Sequence of chain 45.J:
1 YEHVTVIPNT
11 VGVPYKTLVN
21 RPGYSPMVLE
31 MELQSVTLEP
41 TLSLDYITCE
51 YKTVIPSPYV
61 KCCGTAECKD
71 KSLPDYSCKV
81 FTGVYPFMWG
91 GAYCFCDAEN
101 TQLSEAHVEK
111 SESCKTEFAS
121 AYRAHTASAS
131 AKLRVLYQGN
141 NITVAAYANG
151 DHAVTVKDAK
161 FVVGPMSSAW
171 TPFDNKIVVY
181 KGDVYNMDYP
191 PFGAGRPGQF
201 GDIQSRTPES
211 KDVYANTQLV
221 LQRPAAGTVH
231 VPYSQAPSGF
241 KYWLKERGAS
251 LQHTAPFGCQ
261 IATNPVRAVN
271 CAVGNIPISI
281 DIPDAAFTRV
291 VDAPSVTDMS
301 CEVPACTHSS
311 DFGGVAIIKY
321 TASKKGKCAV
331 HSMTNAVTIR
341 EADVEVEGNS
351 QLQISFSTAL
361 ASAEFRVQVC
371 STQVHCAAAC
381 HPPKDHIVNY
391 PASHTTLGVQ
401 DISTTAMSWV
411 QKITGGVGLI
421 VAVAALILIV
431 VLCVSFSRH

Sequence of chain 45.K:
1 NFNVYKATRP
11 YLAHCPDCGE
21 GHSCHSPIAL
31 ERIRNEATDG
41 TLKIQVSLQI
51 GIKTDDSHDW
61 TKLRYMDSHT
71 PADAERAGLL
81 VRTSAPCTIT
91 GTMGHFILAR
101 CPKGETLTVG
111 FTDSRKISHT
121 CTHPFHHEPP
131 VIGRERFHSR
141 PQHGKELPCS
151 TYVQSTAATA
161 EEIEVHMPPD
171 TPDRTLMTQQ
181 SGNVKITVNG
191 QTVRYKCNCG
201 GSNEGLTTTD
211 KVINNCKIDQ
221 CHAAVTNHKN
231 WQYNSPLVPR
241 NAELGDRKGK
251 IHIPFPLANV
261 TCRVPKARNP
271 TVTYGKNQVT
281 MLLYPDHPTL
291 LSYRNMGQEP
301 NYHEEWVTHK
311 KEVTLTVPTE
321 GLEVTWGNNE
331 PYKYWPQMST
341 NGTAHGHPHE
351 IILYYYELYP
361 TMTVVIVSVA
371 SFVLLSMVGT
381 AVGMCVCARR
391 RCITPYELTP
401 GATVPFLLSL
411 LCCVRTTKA

This protein binds this small molecule.
Small molecule (SMILES): CC(=O)N[C@@H]1[C@@H](O)[C@H](O)[C@@H](CO)O[C@H]1O

Binding-site contacts:
Ligand atom C5 contacts residue LYS181 of chain 45.J at 3.5 Å.
Ligand atom O5 contacts residue ASN259 of chain 45.K at 2.4 Å (h-bond).
Ligand atom C7 contacts residue THR116 of chain 45.J at 3.8 Å.
Ligand atom N2 contacts residue THR116 of chain 45.J at 3.0 Å (h-bond).
Ligand atom C5 contacts residue ASN259 of chain 45.K at 3.7 Å.
Ligand atom O6 contacts residue LYS181 of chain 45.J at 4.3 Å.
Ligand atom C3 contacts residue LYS181 of chain 45.J at 4.4 Å.
Ligand atom C3 contacts residue ASN259 of chain 45.K at 3.8 Å.
Ligand atom N2 contacts residue ASN259 of chain 45.K at 2.9 Å (h-bond).
Ligand atom C7 contacts residue ASN259 of chain 45.K at 3.2 Å.
Ligand atom C6 contacts residue LYS181 of chain 45.J at 4.2 Å.
Ligand atom O3 contacts residue THR116 of chain 45.J at 4.4 Å.
Ligand atom C8 contacts residue ASN259 of chain 45.K at 4.4 Å.
Ligand atom O4 contacts residue LYS181 of chain 45.J at 4.0 Å.
Ligand atom O7 contacts residue ASN259 of chain 45.K at 3.0 Å (h-bond).
Ligand atom O5 contacts residue LYS181 of chain 45.J at 4.4 Å.
Ligand atom C1 contacts residue ASN259 of chain 45.K at 1.4 Å.
Ligand atom C1 contacts residue THR116 of chain 45.J at 4.0 Å.
Ligand atom C4 contacts residue LYS181 of chain 45.J at 4.2 Å.
Ligand atom C2 contacts residue THR116 of chain 45.J at 3.8 Å.
Ligand atom C3 contacts residue THR116 of chain 45.J at 4.0 Å.
Ligand atom C2 contacts residue ASN259 of chain 45.K at 2.5 Å.
Ligand atom C8 contacts residue THR116 of chain 45.J at 3.8 Å.
Ligand atom C4 contacts residue ASN259 of chain 45.K at 4.2 Å.